Sequence of chain 3.A:
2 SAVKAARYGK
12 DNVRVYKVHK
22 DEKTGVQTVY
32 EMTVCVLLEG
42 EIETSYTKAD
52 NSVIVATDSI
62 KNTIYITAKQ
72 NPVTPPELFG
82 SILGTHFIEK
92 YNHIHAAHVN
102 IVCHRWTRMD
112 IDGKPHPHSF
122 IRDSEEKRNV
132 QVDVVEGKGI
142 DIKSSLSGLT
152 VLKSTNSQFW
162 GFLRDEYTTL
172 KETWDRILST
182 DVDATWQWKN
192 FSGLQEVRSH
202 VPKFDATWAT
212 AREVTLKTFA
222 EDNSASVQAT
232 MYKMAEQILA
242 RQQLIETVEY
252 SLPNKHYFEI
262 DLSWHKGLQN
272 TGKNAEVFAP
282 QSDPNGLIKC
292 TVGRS

The small molecule below binds the protein below.
Small molecule (SMILES): O=c1[nH]c(=O)c2nn[nH]c2[nH]1

Sequence of chain 4.A:
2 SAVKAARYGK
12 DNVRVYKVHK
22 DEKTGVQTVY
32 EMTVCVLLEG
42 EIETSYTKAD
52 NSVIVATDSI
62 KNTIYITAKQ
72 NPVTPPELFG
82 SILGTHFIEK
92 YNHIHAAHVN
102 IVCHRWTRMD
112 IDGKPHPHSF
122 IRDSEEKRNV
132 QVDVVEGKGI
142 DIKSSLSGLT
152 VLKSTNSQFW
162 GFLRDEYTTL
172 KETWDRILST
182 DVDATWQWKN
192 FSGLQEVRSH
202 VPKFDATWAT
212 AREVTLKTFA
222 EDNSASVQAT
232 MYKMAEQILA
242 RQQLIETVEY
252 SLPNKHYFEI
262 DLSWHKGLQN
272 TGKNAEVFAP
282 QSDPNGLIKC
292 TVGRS

Binding-site contacts:
Ligand atom C6 contacts residue PHE160 of chain 4.A at 3.5 Å (hydrophobic).
Ligand atom N8 contacts residue ALA57 of chain 3.A at 3.8 Å.
Ligand atom N8 contacts residue ASP59 of chain 3.A at 3.9 Å.
Ligand atom N8 contacts residue LEU171 of chain 4.A at 3.8 Å.
Ligand atom O2 contacts residue ARG177 of chain 4.A at 2.8 Å (salt-bridge).
Ligand atom C2 contacts residue ASN255 of chain 4.A at 3.9 Å.
Ligand atom C4 contacts residue ARG177 of chain 4.A at 3.8 Å.
Ligand atom C4 contacts residue OXY1 of chain 4.D at 3.5 Å.
Ligand atom O2 contacts residue PHE160 of chain 4.A at 3.9 Å.
Ligand atom O6 contacts residue GLN229 of chain 4.A at 2.9 Å (h-bond).
Ligand atom N9 contacts residue ARG177 of chain 4.A at 3.9 Å.
Ligand atom C6 contacts residue OXY1 of chain 4.D at 3.7 Å.
Ligand atom N8 contacts residue THR58 of chain 3.A at 3.3 Å (h-bond).
Ligand atom C4 contacts residue PHE160 of chain 4.A at 3.4 Å (hydrophobic).
Ligand atom N7 contacts residue THR58 of chain 3.A at 2.7 Å (h-bond).
Ligand atom N3 contacts residue ASN255 of chain 4.A at 3.4 Å (h-bond).
Ligand atom N7 contacts residue PHE160 of chain 4.A at 3.7 Å.
Ligand atom O2 contacts residue SER227 of chain 4.A at 3.6 Å.
Ligand atom N3 contacts residue OXY1 of chain 4.D at 3.9 Å.
Ligand atom O6 contacts residue ILE55 of chain 3.A at 3.5 Å.
Ligand atom C4 contacts residue ASN255 of chain 4.A at 3.9 Å.
Ligand atom N3 contacts residue PHE160 of chain 4.A at 3.7 Å.
Ligand atom C2 contacts residue ARG177 of chain 4.A at 3.6 Å.
Ligand atom C2 contacts residue PHE160 of chain 4.A at 3.7 Å (hydrophobic).
Ligand atom N9 contacts residue PHE160 of chain 4.A at 3.5 Å.
Ligand atom C6 contacts residue GLN229 of chain 4.A at 3.7 Å.
Ligand atom C2 contacts residue GLN229 of chain 4.A at 3.9 Å.
Ligand atom C5 contacts residue OXY1 of chain 4.D at 3.4 Å.
Ligand atom O6 contacts residue THR58 of chain 3.A at 3.8 Å.
Ligand atom N3 contacts residue ARG177 of chain 4.A at 3.0 Å (salt-bridge).
Ligand atom N1 contacts residue PHE160 of chain 4.A at 3.6 Å.
Ligand atom C5 contacts residue PHE160 of chain 4.A at 3.4 Å (hydrophobic).
Ligand atom N1 contacts residue GLN229 of chain 4.A at 3.0 Å (h-bond).
Ligand atom N7 contacts residue OXY1 of chain 4.D at 3.7 Å.
Ligand atom N7 contacts residue ALA57 of chain 3.A at 3.5 Å.
Ligand atom O2 contacts residue GLN229 of chain 4.A at 3.8 Å.
Ligand atom N9 contacts residue OXY1 of chain 4.D at 3.7 Å.
Ligand atom O6 contacts residue TYR9 of chain 3.A at 3.8 Å.
Ligand atom N8 contacts residue PHE160 of chain 4.A at 3.6 Å.
Ligand atom O2 contacts residue VAL228 of chain 4.A at 3.0 Å (h-bond).